A small-molecule ligand and the protein it binds are described below.
Small molecule (SMILES): C[C@@](O)(CCO[P](=O)(O)OP(=O)(O)O)CC(=O)O

Sequence of chain 1.F:
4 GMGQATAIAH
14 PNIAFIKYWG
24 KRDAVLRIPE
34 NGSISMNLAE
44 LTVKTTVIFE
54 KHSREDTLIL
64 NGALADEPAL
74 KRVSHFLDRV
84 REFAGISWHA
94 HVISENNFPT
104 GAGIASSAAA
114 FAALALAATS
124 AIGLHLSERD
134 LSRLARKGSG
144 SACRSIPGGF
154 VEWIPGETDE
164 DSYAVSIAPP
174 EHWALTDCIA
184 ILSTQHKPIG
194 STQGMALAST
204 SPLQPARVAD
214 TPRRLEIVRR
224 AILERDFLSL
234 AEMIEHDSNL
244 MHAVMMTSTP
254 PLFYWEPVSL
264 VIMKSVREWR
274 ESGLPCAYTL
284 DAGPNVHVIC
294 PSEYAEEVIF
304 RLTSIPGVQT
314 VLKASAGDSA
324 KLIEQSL

Binding-site contacts:
Ligand atom O2 contacts residue ALA17 of chain 1.F at 3.7 Å.
Ligand atom O2A contacts residue SER142 of chain 1.F at 3.1 Å (h-bond).
Ligand atom O6 contacts residue MET198 of chain 1.F at 3.4 Å.
Ligand atom O5 contacts residue SER194 of chain 1.F at 3.8 Å.
Ligand atom O3B contacts residue SER142 of chain 1.F at 2.7 Å (h-bond).
Ligand atom O2 contacts residue ARG147 of chain 1.F at 2.8 Å (salt-bridge).
Ligand atom O1B contacts residue ARG30 of chain 1.F at 2.9 Å (salt-bridge).
Ligand atom PB contacts residue ARG30 of chain 1.F at 3.7 Å.
Ligand atom PB contacts residue LYS24 of chain 1.F at 3.6 Å.
Ligand atom O2A contacts residue TYR21 of chain 1.F at 3.6 Å.
Ligand atom O5 contacts residue MET198 of chain 1.F at 3.3 Å.
Ligand atom O3B contacts residue ARG75 of chain 1.F at 3.1 Å (salt-bridge).
Ligand atom PA contacts residue SER194 of chain 1.F at 3.5 Å.
Ligand atom O2B contacts residue ARG30 of chain 1.F at 3.0 Å (salt-bridge).
Ligand atom O2B contacts residue GLY143 of chain 1.F at 2.8 Å (h-bond).
Ligand atom PB contacts residue THR195 of chain 1.F at 3.7 Å.
Ligand atom O6 contacts residue SER194 of chain 1.F at 3.7 Å.
Ligand atom PB contacts residue GLY143 of chain 1.F at 3.8 Å.
Ligand atom PA contacts residue TYR21 of chain 1.F at 3.7 Å.
Ligand atom O5 contacts residue TYR21 of chain 1.F at 3.5 Å.
Ligand atom O1A contacts residue SER194 of chain 1.F at 2.6 Å (h-bond).
Ligand atom PA contacts residue SER144 of chain 1.F at 3.7 Å.
Ligand atom O2A contacts residue SER144 of chain 1.F at 2.5 Å (h-bond).
Ligand atom PB contacts residue TYR21 of chain 1.F at 3.6 Å.
Ligand atom C2 contacts residue ASP284 of chain 1.F at 3.8 Å.
Ligand atom O3B contacts residue GLY143 of chain 1.F at 3.7 Å.
Ligand atom O3A contacts residue ASP284 of chain 1.F at 3.5 Å.
Ligand atom O1 contacts residue ALA17 of chain 1.F at 3.4 Å.
Ligand atom O1B contacts residue THR195 of chain 1.F at 2.6 Å (h-bond).
Ligand atom C1 contacts residue ALA17 of chain 1.F at 3.6 Å (hydrophobic).
Ligand atom C4 contacts residue TYR21 of chain 1.F at 3.3 Å (hydrophobic).
Ligand atom O2B contacts residue LYS24 of chain 1.F at 3.5 Å (salt-bridge).
Ligand atom O1 contacts residue ARG147 of chain 1.F at 3.1 Å (salt-bridge).
Ligand atom O6 contacts residue TYR21 of chain 1.F at 3.5 Å.
Ligand atom O1 contacts residue TYR21 of chain 1.F at 2.8 Å (h-bond).
Ligand atom O1B contacts residue LYS24 of chain 1.F at 2.8 Å (salt-bridge).
Ligand atom C2 contacts residue TYR21 of chain 1.F at 3.5 Å (hydrophobic).
Ligand atom C1 contacts residue ARG147 of chain 1.F at 3.5 Å.
Ligand atom O1A contacts residue SER110 of chain 1.F at 3.7 Å.
Ligand atom O2B contacts residue TYR21 of chain 1.F at 2.7 Å (h-bond).